Sequence of chain 1.C:
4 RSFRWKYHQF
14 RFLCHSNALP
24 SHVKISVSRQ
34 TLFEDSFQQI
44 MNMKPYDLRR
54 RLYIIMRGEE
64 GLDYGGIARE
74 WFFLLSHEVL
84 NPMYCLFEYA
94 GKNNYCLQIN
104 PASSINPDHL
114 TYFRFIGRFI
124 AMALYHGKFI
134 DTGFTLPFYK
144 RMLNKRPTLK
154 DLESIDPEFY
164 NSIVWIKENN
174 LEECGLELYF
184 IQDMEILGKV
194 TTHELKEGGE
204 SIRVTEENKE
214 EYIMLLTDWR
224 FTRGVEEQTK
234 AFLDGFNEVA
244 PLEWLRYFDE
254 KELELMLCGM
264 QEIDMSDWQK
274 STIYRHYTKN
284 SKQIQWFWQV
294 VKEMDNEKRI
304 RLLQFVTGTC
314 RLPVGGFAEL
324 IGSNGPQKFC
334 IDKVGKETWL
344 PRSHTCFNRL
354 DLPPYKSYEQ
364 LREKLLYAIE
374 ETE

Sequence of chain 1.G:
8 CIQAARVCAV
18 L

Binding-site contacts:
Ligand atom CF contacts residue ALA11 of chain 1.G at 4.5 Å (hydrophobic).
Ligand atom OB contacts residue GLU180 of chain 1.C at 2.6 Å (salt-bridge).
Ligand atom CJ contacts residue CYS8 of chain 1.G at 2.9 Å (hydrophobic).
Ligand atom CG contacts residue CYS15 of chain 1.G at 2.7 Å (hydrophobic).
Ligand atom CE contacts residue ALA11 of chain 1.G at 4.2 Å (hydrophobic).
Ligand atom CB contacts residue ALA12 of chain 1.G at 3.8 Å (hydrophobic).
Ligand atom CH contacts residue GLU180 of chain 1.C at 2.8 Å.
Ligand atom CD contacts residue ALA11 of chain 1.G at 3.9 Å (hydrophobic).
Ligand atom OA contacts residue CYS177 of chain 1.C at 3.1 Å (h-bond).
Ligand atom CF contacts residue CYS15 of chain 1.G at 4.3 Å (hydrophobic).
Ligand atom NB contacts residue CYS8 of chain 1.G at 3.3 Å (h-bond).
Ligand atom CK contacts residue CYS8 of chain 1.G at 1.8 Å (hydrophobic).
Ligand atom CG contacts residue LEU179 of chain 1.C at 4.5 Å (hydrophobic).
Ligand atom OB contacts residue LEU179 of chain 1.C at 3.5 Å.
Ligand atom CE contacts residue ALA12 of chain 1.G at 4.5 Å (hydrophobic).
Ligand atom OB contacts residue CYS15 of chain 1.G at 3.5 Å (h-bond).
Ligand atom CF contacts residue ALA12 of chain 1.G at 4.0 Å (hydrophobic).
Ligand atom CJ contacts residue CYS177 of chain 1.C at 4.2 Å (hydrophobic).
Ligand atom CB contacts residue CYS8 of chain 1.G at 4.4 Å (hydrophobic).
Ligand atom OA contacts residue CYS8 of chain 1.G at 3.9 Å.
Ligand atom CC contacts residue ALA11 of chain 1.G at 4.5 Å (hydrophobic).
Ligand atom CE contacts residue LEU179 of chain 1.C at 4.3 Å (hydrophobic).
Ligand atom CA contacts residue ALA12 of chain 1.G at 3.7 Å (hydrophobic).
Ligand atom OB contacts residue GLY178 of chain 1.C at 3.5 Å (h-bond).
Ligand atom OA contacts residue ALA11 of chain 1.G at 4.0 Å.
Ligand atom CG contacts residue GLU180 of chain 1.C at 3.5 Å.
Ligand atom NA contacts residue ALA12 of chain 1.G at 4.4 Å.
Ligand atom CH contacts residue CYS15 of chain 1.G at 1.8 Å (hydrophobic).
Ligand atom CC contacts residue CYS8 of chain 1.G at 4.2 Å (hydrophobic).
Ligand atom CE contacts residue GLY178 of chain 1.C at 3.9 Å.
Ligand atom NA contacts residue CYS15 of chain 1.G at 3.2 Å (h-bond).
Ligand atom CD contacts residue GLY178 of chain 1.C at 4.2 Å.

The small molecule below binds the protein below.
Small molecule (SMILES): CC(=O)Nc1ccc(NC(C)=O)cc1